The small molecule below binds the protein below.
Small molecule (SMILES): O=C(O)[C@H]1O[C@H](O)[C@H](O)[C@@H](O)[C@@H]1O

Binding-site contacts:
Ligand atom C6 contacts residue SER263 of chain 1.A at 2.5 Å.
Ligand atom O6B contacts residue HIS405 of chain 1.A at 3.2 Å (h-bond).
Ligand atom O2 contacts residue TRP354 of chain 1.A at 3.0 Å (h-bond).
Ligand atom O6A contacts residue PHE145 of chain 1.A at 4.1 Å.
Ligand atom C2 contacts residue TRP313 of chain 1.A at 4.0 Å (hydrophobic).
Ligand atom O4 contacts residue SER263 of chain 1.A at 2.5 Å (h-bond).
Ligand atom O2 contacts residue GLU301 of chain 1.A at 2.4 Å (salt-bridge).
Ligand atom O4 contacts residue LYS267 of chain 1.A at 3.3 Å (salt-bridge).
Ligand atom C2 contacts residue ARG309 of chain 1.A at 3.9 Å.
Ligand atom C4 contacts residue TRP313 of chain 1.A at 4.1 Å (hydrophobic).
Ligand atom O6B contacts residue ARG264 of chain 1.A at 3.8 Å.
Ligand atom C6 contacts residue HIS405 of chain 1.A at 4.1 Å.
Ligand atom C3 contacts residue TRP354 of chain 1.A at 4.1 Å (hydrophobic).
Ligand atom C1 contacts residue PHE310 of chain 1.A at 4.1 Å (hydrophobic).
Ligand atom O1 contacts residue TRP354 of chain 1.A at 3.3 Å (h-bond).
Ligand atom O3 contacts residue TRP313 of chain 1.A at 4.0 Å.
Ligand atom C3 contacts residue GLU301 of chain 1.A at 3.3 Å.
Ligand atom C5 contacts residue SER263 of chain 1.A at 2.8 Å.
Ligand atom C3 contacts residue LYS267 of chain 1.A at 4.0 Å.
Ligand atom C2 contacts residue TRP354 of chain 1.A at 3.9 Å (hydrophobic).
Ligand atom O3 contacts residue LYS267 of chain 1.A at 2.9 Å (salt-bridge).
Ligand atom O2 contacts residue PHE310 of chain 1.A at 3.5 Å.
Ligand atom O5 contacts residue ARG264 of chain 1.A at 3.0 Å (salt-bridge).
Ligand atom C4 contacts residue LYS267 of chain 1.A at 4.0 Å.
Ligand atom O3 contacts residue MET306 of chain 1.A at 3.6 Å.
Ligand atom O6A contacts residue SER263 of chain 1.A at 3.0 Å (h-bond).
Ligand atom O6A contacts residue ARG264 of chain 1.A at 2.6 Å (salt-bridge).
Ligand atom C5 contacts residue ARG264 of chain 1.A at 3.9 Å.
Ligand atom C1 contacts residue ARG264 of chain 1.A at 4.0 Å.
Ligand atom C6 contacts residue ARG264 of chain 1.A at 3.4 Å.
Ligand atom C4 contacts residue SER263 of chain 1.A at 3.1 Å.
Ligand atom C2 contacts residue PHE310 of chain 1.A at 3.7 Å (hydrophobic).
Ligand atom O3 contacts residue GLU301 of chain 1.A at 2.6 Å (salt-bridge).
Ligand atom O1 contacts residue ARG309 of chain 1.A at 4.0 Å.
Ligand atom O2 contacts residue ARG309 of chain 1.A at 2.8 Å (salt-bridge).
Ligand atom O4 contacts residue ARG264 of chain 1.A at 3.5 Å (salt-bridge).
Ligand atom C4 contacts residue ARG264 of chain 1.A at 4.0 Å.
Ligand atom C1 contacts residue ARG309 of chain 1.A at 3.9 Å.
Ligand atom C2 contacts residue GLU301 of chain 1.A at 3.5 Å.
Ligand atom O6B contacts residue SER263 of chain 1.A at 2.6 Å (h-bond).

Sequence of chain 1.A:
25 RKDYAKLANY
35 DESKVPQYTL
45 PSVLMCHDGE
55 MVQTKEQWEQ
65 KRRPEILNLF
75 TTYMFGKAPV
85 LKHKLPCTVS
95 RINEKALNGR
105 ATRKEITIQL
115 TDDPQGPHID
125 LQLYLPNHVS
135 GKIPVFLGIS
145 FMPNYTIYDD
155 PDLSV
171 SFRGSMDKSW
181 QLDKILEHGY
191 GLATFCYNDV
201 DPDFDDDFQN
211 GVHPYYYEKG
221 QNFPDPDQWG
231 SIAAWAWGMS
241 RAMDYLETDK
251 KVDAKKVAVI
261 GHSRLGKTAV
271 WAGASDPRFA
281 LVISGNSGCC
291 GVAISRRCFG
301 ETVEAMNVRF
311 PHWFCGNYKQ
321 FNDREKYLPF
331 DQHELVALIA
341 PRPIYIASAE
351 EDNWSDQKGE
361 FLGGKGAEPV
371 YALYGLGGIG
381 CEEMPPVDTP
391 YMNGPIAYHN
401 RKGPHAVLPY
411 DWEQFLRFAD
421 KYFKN